Sequence of chain 6.E:
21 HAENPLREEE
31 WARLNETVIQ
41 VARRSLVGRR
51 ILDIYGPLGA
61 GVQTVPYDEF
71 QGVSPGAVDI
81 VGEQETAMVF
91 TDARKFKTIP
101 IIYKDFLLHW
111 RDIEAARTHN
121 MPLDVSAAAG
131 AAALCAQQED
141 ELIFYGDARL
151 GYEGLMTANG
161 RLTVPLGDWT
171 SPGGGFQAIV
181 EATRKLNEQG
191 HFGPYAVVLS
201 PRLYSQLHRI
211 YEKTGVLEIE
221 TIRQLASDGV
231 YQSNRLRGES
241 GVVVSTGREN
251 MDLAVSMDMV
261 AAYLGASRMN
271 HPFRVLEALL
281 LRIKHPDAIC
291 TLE

Binding-site contacts:
Ligand atom NE contacts residue ARG50 of chain 6.E at 3.1 Å (salt-bridge).
Ligand atom NH1 contacts residue ASP53 of chain 6.E at 3.0 Å (salt-bridge).
Ligand atom CD contacts residue LEU52 of chain 6.E at 3.3 Å (hydrophobic).
Ligand atom C contacts residue ARG49 of chain 6.E at 3.6 Å.
Ligand atom CG contacts residue PRO57 of chain 6.E at 3.7 Å (hydrophobic).
Ligand atom O contacts residue ARG49 of chain 6.E at 3.1 Å (salt-bridge).
Ligand atom CD2 contacts residue ARG50 of chain 6.E at 3.6 Å.
Ligand atom N contacts residue ASP258 of chain 6.E at 3.2 Å (salt-bridge).
Ligand atom O contacts residue ILE39 of chain 6.E at 3.7 Å.
Ligand atom N contacts residue ARG49 of chain 6.E at 3.5 Å (salt-bridge).
Ligand atom O contacts residue ARG43 of chain 6.E at 2.8 Å (salt-bridge).
Ligand atom CD contacts residue ARG50 of chain 6.E at 3.3 Å.
Ligand atom N contacts residue ASP258 of chain 6.E at 2.8 Å (salt-bridge).
Ligand atom CD2 contacts residue ASP258 of chain 6.E at 3.4 Å.
Ligand atom C contacts residue ARG43 of chain 6.E at 3.7 Å.
Ligand atom NH1 contacts residue THR246 of chain 6.E at 3.2 Å (h-bond).
Ligand atom CA contacts residue ASP258 of chain 6.E at 3.6 Å.
Ligand atom CB contacts residue ASP258 of chain 6.E at 3.7 Å.
Ligand atom CA contacts residue ASP258 of chain 6.E at 3.7 Å.
Ligand atom NH2 contacts residue ASP228 of chain 6.E at 2.7 Å (salt-bridge).
Ligand atom N contacts residue ASP258 of chain 6.E at 3.2 Å (salt-bridge).
Ligand atom CB contacts residue ARG49 of chain 6.E at 3.7 Å.
Ligand atom C contacts residue ASP258 of chain 6.E at 3.7 Å.
Ligand atom OG1 contacts residue ASP258 of chain 6.E at 3.3 Å.
Ligand atom CG2 contacts residue ASP258 of chain 6.E at 3.5 Å.
Ligand atom CZ contacts residue THR246 of chain 6.E at 3.3 Å.
Ligand atom O contacts residue ARG50 of chain 6.E at 3.4 Å.
Ligand atom CA contacts residue ASP258 of chain 6.E at 3.7 Å.
Ligand atom N contacts residue ARG49 of chain 6.E at 3.6 Å (salt-bridge).
Ligand atom CB contacts residue MET259 of chain 6.E at 3.6 Å (hydrophobic).
Ligand atom N contacts residue ARG49 of chain 6.E at 3.7 Å.
Ligand atom N contacts residue PRO57 of chain 6.E at 3.5 Å.
Ligand atom OG1 contacts residue MET259 of chain 6.E at 2.6 Å (h-bond).
Ligand atom CB contacts residue ASP258 of chain 6.E at 3.5 Å.
Ligand atom NH2 contacts residue THR246 of chain 6.E at 3.0 Å (h-bond).
Ligand atom CB contacts residue ARG49 of chain 6.E at 3.5 Å.
Ligand atom O contacts residue ARG43 of chain 6.E at 2.8 Å (salt-bridge).
Ligand atom CG2 contacts residue ALA42 of chain 6.E at 3.8 Å (hydrophobic).
Ligand atom CD2 contacts residue ARG43 of chain 6.E at 3.6 Å.
Ligand atom CG2 contacts residue MET259 of chain 6.E at 3.7 Å (hydrophobic).

The protein below binds the small molecule below.
Small molecule (SMILES): CC(C)C[C@H](NC(=O)CN)C(=O)N[C@H](C(=O)N[C@H](C(=O)NCC(=O)N[C@@H](CO)C(=O)N[C@@H](CC(C)C)C(=O)N[C@@H](CCCN=C(N)N)C(=O)NCC=O)C(C)C)[C@@H](C)O